This small molecule binds to this protein.
Small molecule (SMILES): CC(=O)N[C@H]1[C@H](O[C@H]2[C@H](O)[C@@H](NC(C)=O)CO[C@@H]2CO)O[C@H](CO)[C@@H](O)[C@@H]1O

Sequence of chain 1.A:
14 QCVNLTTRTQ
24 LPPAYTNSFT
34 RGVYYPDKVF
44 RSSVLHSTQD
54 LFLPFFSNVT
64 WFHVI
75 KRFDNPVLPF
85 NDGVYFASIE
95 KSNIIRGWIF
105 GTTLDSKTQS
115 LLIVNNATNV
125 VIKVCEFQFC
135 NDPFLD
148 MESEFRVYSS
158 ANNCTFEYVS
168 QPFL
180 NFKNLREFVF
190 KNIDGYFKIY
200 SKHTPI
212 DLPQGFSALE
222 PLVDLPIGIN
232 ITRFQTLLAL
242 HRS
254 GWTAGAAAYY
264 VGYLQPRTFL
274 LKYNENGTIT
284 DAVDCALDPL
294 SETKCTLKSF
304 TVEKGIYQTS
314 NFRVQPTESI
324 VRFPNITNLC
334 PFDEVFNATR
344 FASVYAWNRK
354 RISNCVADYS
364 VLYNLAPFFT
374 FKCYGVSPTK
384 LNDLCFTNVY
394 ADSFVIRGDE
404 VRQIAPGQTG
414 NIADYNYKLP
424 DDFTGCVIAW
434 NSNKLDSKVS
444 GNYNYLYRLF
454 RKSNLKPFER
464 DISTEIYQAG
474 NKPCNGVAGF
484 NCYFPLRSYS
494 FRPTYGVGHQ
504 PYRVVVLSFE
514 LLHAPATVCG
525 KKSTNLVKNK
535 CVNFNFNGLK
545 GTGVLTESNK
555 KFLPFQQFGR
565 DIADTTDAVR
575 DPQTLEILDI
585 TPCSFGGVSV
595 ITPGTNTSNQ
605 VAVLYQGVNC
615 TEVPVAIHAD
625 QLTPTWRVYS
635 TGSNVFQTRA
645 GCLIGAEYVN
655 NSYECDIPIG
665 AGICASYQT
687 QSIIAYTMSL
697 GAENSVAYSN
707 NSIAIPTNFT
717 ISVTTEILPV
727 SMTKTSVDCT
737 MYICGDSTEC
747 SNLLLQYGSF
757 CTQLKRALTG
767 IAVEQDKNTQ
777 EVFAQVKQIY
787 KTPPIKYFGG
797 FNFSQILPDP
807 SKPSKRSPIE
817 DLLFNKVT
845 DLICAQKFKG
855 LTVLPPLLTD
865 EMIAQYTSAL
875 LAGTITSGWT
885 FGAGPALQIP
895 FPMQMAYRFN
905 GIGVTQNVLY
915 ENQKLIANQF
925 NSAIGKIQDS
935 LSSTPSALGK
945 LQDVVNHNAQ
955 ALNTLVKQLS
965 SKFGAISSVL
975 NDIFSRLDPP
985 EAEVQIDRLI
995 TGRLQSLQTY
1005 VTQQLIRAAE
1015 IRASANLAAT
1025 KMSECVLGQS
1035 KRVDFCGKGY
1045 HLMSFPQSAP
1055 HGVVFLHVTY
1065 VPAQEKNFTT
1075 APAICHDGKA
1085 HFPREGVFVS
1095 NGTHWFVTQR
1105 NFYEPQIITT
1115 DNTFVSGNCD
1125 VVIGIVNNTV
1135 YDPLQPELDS

Binding-site contacts:
Ligand atom C8 contacts residue ASN798 of chain 1.A at 3.9 Å.
Ligand atom O6 contacts residue ASN798 of chain 1.A at 4.4 Å.
Ligand atom C7 contacts residue ASN798 of chain 1.A at 3.7 Å.
Ligand atom O6 contacts residue GLN801 of chain 1.A at 3.3 Å (h-bond).
Ligand atom C5 contacts residue GLN801 of chain 1.A at 3.7 Å.
Ligand atom C1 contacts residue ASN798 of chain 1.A at 1.4 Å.
Ligand atom C3 contacts residue ASN798 of chain 1.A at 3.8 Å.
Ligand atom C6 contacts residue GLN801 of chain 1.A at 3.3 Å.
Ligand atom C5 contacts residue ASN798 of chain 1.A at 3.6 Å.
Ligand atom O5 contacts residue ASN798 of chain 1.A at 2.3 Å (h-bond).
Ligand atom C1 contacts residue SER800 of chain 1.A at 3.7 Å.
Ligand atom C4 contacts residue ASN798 of chain 1.A at 4.2 Å.
Ligand atom O5 contacts residue GLN801 of chain 1.A at 4.0 Å.
Ligand atom C2 contacts residue ASN798 of chain 1.A at 2.5 Å.
Ligand atom N2 contacts residue ASN798 of chain 1.A at 2.8 Å (h-bond).
Ligand atom O5 contacts residue SER800 of chain 1.A at 4.4 Å.